This protein binds this small molecule.
Small molecule (SMILES): CN[C@@H](C)c1ccc(F)cc1

Sequence of chain 1.A:
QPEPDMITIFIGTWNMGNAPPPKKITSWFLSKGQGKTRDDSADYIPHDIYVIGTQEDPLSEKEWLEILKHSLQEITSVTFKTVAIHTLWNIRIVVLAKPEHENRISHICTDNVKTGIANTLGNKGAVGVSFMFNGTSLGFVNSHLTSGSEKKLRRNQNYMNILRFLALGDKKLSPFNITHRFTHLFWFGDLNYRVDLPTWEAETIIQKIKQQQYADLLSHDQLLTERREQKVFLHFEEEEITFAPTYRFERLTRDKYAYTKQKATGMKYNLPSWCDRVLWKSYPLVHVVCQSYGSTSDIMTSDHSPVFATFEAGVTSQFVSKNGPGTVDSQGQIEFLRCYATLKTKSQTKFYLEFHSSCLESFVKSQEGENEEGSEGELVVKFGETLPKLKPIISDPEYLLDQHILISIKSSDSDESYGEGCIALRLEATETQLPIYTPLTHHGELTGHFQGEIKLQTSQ

Binding-site contacts:
Ligand atom F1 contacts residue VAL86 of chain 1.A at 3.7 Å.
Ligand atom C8 contacts residue THR85 of chain 1.A at 3.7 Å.
Ligand atom C8 contacts residue VAL86 of chain 1.A at 4.0 Å (hydrophobic).
Ligand atom C9 contacts residue VAL86 of chain 1.A at 4.2 Å (hydrophobic).
Ligand atom C8 contacts residue LYS84 of chain 1.A at 4.1 Å.
Ligand atom C3 contacts residue THR85 of chain 1.A at 4.3 Å.
Ligand atom C6 contacts residue ILE108 of chain 1.A at 3.6 Å (hydrophobic).
Ligand atom F1 contacts residue ALA100 of chain 1.A at 4.5 Å.
Ligand atom C5 contacts residue ILE111 of chain 1.A at 3.6 Å (hydrophobic).
Ligand atom C2 contacts residue ILE111 of chain 1.A at 4.3 Å (hydrophobic).
Ligand atom C6 contacts residue GLU105 of chain 1.A at 3.2 Å.
Ligand atom C7 contacts residue ILE108 of chain 1.A at 4.0 Å (hydrophobic).
Ligand atom C9 contacts residue GLU105 of chain 1.A at 4.4 Å.
Ligand atom F1 contacts residue HIS104 of chain 1.A at 3.9 Å.
Ligand atom F1 contacts residue ILE108 of chain 1.A at 3.5 Å.
Ligand atom C4 contacts residue ILE111 of chain 1.A at 4.0 Å (hydrophobic).
Ligand atom C3 contacts residue ILE111 of chain 1.A at 4.0 Å (hydrophobic).
Ligand atom C8 contacts residue GLU105 of chain 1.A at 4.0 Å.
Ligand atom C7 contacts residue GLU105 of chain 1.A at 3.7 Å.
Ligand atom C7 contacts residue VAL86 of chain 1.A at 4.0 Å (hydrophobic).
Ligand atom C9 contacts residue THR85 of chain 1.A at 3.5 Å.
Ligand atom C6 contacts residue ILE111 of chain 1.A at 4.2 Å (hydrophobic).
Ligand atom N1 contacts residue ILE111 of chain 1.A at 4.1 Å.
Ligand atom C5 contacts residue GLU105 of chain 1.A at 3.9 Å.
Ligand atom F1 contacts residue GLU105 of chain 1.A at 3.3 Å.
Ligand atom C3 contacts residue VAL86 of chain 1.A at 4.0 Å (hydrophobic).
Ligand atom C5 contacts residue ILE108 of chain 1.A at 4.0 Å (hydrophobic).